Binding-site contacts:
Ligand atom C1 contacts residue CYS11 of chain 3.CA at 3.9 Å (hydrophobic).
Ligand atom C6 contacts residue LEU11 of chain 3.DA at 3.6 Å (hydrophobic).
Ligand atom C4 contacts residue LEU11 of chain 3.DA at 4.3 Å (hydrophobic).
Ligand atom C7 contacts residue LEU17 of chain 2.FA at 3.6 Å (hydrophobic).
Ligand atom C5 contacts residue LEU6 of chain 2.DA at 4.4 Å (hydrophobic).
Ligand atom C2 contacts residue LEU11 of chain 3.DA at 4.5 Å (hydrophobic).
Ligand atom C5 contacts residue LEU11 of chain 3.DA at 3.8 Å (hydrophobic).
Ligand atom O1 contacts residue LEU11 of chain 3.DA at 4.5 Å.
Ligand atom C2 contacts residue HIS5 of chain 2.DA at 4.3 Å.
Ligand atom C6 contacts residue CYS7 of chain 3.DA at 4.4 Å (hydrophobic).
Ligand atom C7 contacts residue LEU16 of chain 3.CA at 4.0 Å (hydrophobic).
Ligand atom C4 contacts residue HIS5 of chain 2.DA at 3.3 Å.
Ligand atom C7 contacts residue ALA14 of chain 3.DA at 3.8 Å (hydrophobic).
Ligand atom O1 contacts residue VAL10 of chain 3.CA at 3.5 Å.
Ligand atom C4 contacts residue HIS10 of chain 3.DA at 4.3 Å.
Ligand atom C1 contacts residue VAL10 of chain 3.CA at 4.3 Å (hydrophobic).
Ligand atom O1 contacts residue CYS6 of chain 3.CA at 2.7 Å (h-bond).
Ligand atom C5 contacts residue HIS10 of chain 3.DA at 4.5 Å.
Ligand atom C2 contacts residue VAL10 of chain 3.CA at 4.3 Å (hydrophobic).
Ligand atom C2 contacts residue CYS11 of chain 3.CA at 4.1 Å (hydrophobic).
Ligand atom C2 contacts residue LEU16 of chain 3.CA at 4.2 Å (hydrophobic).
Ligand atom C3 contacts residue ALA14 of chain 3.DA at 4.5 Å (hydrophobic).
Ligand atom C1 contacts residue LEU11 of chain 3.DA at 4.0 Å (hydrophobic).
Ligand atom C5 contacts residue CYS6 of chain 3.CA at 4.2 Å (hydrophobic).
Ligand atom C7 contacts residue HIS5 of chain 2.DA at 3.4 Å.
Ligand atom C5 contacts residue CYS7 of chain 3.DA at 4.4 Å (hydrophobic).
Ligand atom C6 contacts residue VAL2 of chain 2.DA at 4.3 Å (hydrophobic).
Ligand atom C5 contacts residue HIS5 of chain 2.DA at 4.0 Å.
Ligand atom O1 contacts residue SER9 of chain 3.CA at 3.6 Å (h-bond).
Ligand atom C1 contacts residue CYS6 of chain 3.CA at 3.3 Å (hydrophobic).
Ligand atom O1 contacts residue CYS11 of chain 3.CA at 2.7 Å (h-bond).
Ligand atom C3 contacts residue HIS5 of chain 2.DA at 3.4 Å.
Ligand atom C6 contacts residue CYS6 of chain 3.CA at 3.0 Å (hydrophobic).
Ligand atom C3 contacts residue LEU16 of chain 3.CA at 4.4 Å (hydrophobic).

Sequence of chain 3.DA:
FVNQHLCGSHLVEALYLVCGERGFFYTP

Sequence of chain 2.FA:
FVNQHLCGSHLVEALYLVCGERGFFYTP

Sequence of chain 2.DA:
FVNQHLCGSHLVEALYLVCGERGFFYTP

The small molecule below binds the protein below.
Small molecule (SMILES): Cc1cccc(O)c1

Sequence of chain 3.CA:
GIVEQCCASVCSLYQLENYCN